Sequence of chain 1.D:
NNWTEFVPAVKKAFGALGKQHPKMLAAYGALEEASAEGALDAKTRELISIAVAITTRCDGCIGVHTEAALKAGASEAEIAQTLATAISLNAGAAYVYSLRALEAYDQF

A protein and the small-molecule ligand that binds it are described below.
Small molecule (SMILES): N[C@@H](CCCC[NH3+])C(=O)O

Sequence of chain 1.B:
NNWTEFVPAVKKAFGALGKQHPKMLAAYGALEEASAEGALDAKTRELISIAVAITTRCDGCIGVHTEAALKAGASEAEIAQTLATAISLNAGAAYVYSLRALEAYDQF

Binding-site contacts:
Ligand atom CG contacts residue LEU72 of chain 1.B at 4.2 Å (hydrophobic).
Ligand atom CG contacts residue TYR107 of chain 1.D at 4.0 Å (hydrophobic).
Ligand atom CD contacts residue TYR107 of chain 1.D at 4.2 Å (hydrophobic).
Ligand atom C contacts residue PHE110 of chain 1.D at 4.0 Å (hydrophobic).
Ligand atom O contacts residue PHE110 of chain 1.D at 4.4 Å.
Ligand atom N contacts residue GLN109 of chain 1.D at 3.5 Å.
Ligand atom N contacts residue ASP108 of chain 1.D at 2.4 Å (salt-bridge).
Ligand atom N contacts residue PHE110 of chain 1.D at 3.1 Å.
Ligand atom CE contacts residue LEU72 of chain 1.B at 3.7 Å (hydrophobic).
Ligand atom CA contacts residue ASP108 of chain 1.D at 3.8 Å.
Ligand atom CA contacts residue PHE110 of chain 1.D at 3.4 Å (hydrophobic).
Ligand atom NZ contacts residue TYR107 of chain 1.D at 4.3 Å.
Ligand atom N contacts residue TYR107 of chain 1.D at 3.5 Å (h-bond).
Ligand atom CB contacts residue ASP108 of chain 1.D at 4.1 Å.
Ligand atom CA contacts residue TYR107 of chain 1.D at 4.2 Å (hydrophobic).
Ligand atom CE contacts residue TYR107 of chain 1.D at 3.6 Å (hydrophobic).
Ligand atom CB contacts residue TYR107 of chain 1.D at 4.2 Å (hydrophobic).